A small-molecule ligand and the protein it binds are described below.
Small molecule (SMILES): CC(=O)N[C@@H]1[C@@H](O)[C@H](O)[C@@H](CO)O[C@H]1O

Binding-site contacts:
Ligand atom O5 contacts residue HIS255 of chain 1.A at 4.0 Å.
Ligand atom C1 contacts residue HIS255 of chain 1.A at 4.5 Å.
Ligand atom N2 contacts residue ASN252 of chain 1.A at 2.6 Å (h-bond).
Ligand atom O7 contacts residue ASN252 of chain 1.A at 3.7 Å.
Ligand atom C2 contacts residue ASN252 of chain 1.A at 2.2 Å.
Ligand atom C1 contacts residue SER254 of chain 1.A at 4.1 Å.
Ligand atom C7 contacts residue ASN252 of chain 1.A at 3.5 Å.
Ligand atom O7 contacts residue ASP337 of chain 1.A at 4.4 Å.
Ligand atom O6 contacts residue PRO256 of chain 1.A at 4.0 Å.
Ligand atom O5 contacts residue ASN252 of chain 1.A at 2.4 Å (h-bond).
Ligand atom C8 contacts residue THR355 of chain 1.A at 4.5 Å.
Ligand atom O7 contacts residue GLY341 of chain 1.A at 4.1 Å.
Ligand atom C1 contacts residue ASN252 of chain 1.A at 1.4 Å.
Ligand atom O7 contacts residue ARG342 of chain 1.A at 3.9 Å.
Ligand atom O5 contacts residue SER254 of chain 1.A at 3.7 Å.
Ligand atom O6 contacts residue SER254 of chain 1.A at 3.9 Å.
Ligand atom C5 contacts residue SER254 of chain 1.A at 4.0 Å.
Ligand atom C5 contacts residue ASN252 of chain 1.A at 3.7 Å.
Ligand atom C6 contacts residue SER254 of chain 1.A at 3.6 Å.
Ligand atom O7 contacts residue NAG1 of chain 1.I at 4.4 Å.
Ligand atom C3 contacts residue ASN252 of chain 1.A at 3.7 Å.
Ligand atom C4 contacts residue ASN252 of chain 1.A at 4.1 Å.

Sequence of chain 1.A:
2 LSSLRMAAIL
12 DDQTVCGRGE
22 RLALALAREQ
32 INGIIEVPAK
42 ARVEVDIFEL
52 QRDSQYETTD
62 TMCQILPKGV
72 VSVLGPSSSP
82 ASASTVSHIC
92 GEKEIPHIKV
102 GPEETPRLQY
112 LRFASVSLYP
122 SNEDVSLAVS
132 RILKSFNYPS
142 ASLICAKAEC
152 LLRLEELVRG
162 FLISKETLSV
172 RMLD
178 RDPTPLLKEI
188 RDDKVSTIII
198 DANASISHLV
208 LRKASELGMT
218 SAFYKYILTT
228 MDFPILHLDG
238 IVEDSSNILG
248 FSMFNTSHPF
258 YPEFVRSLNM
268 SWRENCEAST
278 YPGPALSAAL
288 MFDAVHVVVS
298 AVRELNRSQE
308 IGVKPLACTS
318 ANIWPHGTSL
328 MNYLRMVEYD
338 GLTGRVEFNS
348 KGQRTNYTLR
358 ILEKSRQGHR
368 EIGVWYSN